Binding-site contacts:
Ligand atom CD2 contacts residue LEU306 of chain 1.A at 4.0 Å (hydrophobic).
Ligand atom CD1 contacts residue THR454 of chain 1.A at 3.5 Å.
Ligand atom N contacts residue PHE455 of chain 1.A at 4.1 Å.
Ligand atom CD2 contacts residue VAL303 of chain 1.A at 3.7 Å (hydrophobic).
Ligand atom CD2 contacts residue VAL285 of chain 1.A at 3.6 Å (hydrophobic).
Ligand atom O contacts residue LYS289 of chain 1.A at 2.6 Å (salt-bridge).
Ligand atom OD1 contacts residue LYS289 of chain 1.A at 3.9 Å.
Ligand atom ND1 contacts residue LEU299 of chain 1.A at 3.8 Å.
Ligand atom CA contacts residue GLU458 of chain 1.A at 3.9 Å.
Ligand atom NE2 contacts residue LEU299 of chain 1.A at 4.0 Å.
Ligand atom CD1 contacts residue GLU458 of chain 1.A at 3.7 Å.
Ligand atom CA contacts residue GLU458 of chain 1.A at 3.4 Å.
Ligand atom CD1 contacts residue LEU306 of chain 1.A at 3.9 Å (hydrophobic).
Ligand atom CB contacts residue LEU299 of chain 1.A at 3.7 Å (hydrophobic).
Ligand atom CD1 contacts residue PHE282 of chain 1.A at 3.8 Å (hydrophobic).
Ligand atom CB contacts residue GLU458 of chain 1.A at 3.1 Å.
Ligand atom CD1 contacts residue GLN302 of chain 1.A at 4.0 Å.
Ligand atom CB contacts residue GLU458 of chain 1.A at 3.0 Å.
Ligand atom C contacts residue LEU299 of chain 1.A at 4.0 Å (hydrophobic).
Ligand atom CG2 contacts residue PHE455 of chain 1.A at 3.5 Å (hydrophobic).
Ligand atom N contacts residue GLU458 of chain 1.A at 3.5 Å (salt-bridge).
Ligand atom CA contacts residue GLU458 of chain 1.A at 3.4 Å.
Ligand atom O contacts residue LEU299 of chain 1.A at 2.9 Å.
Ligand atom CD2 contacts residue ARG307 of chain 1.A at 3.9 Å.
Ligand atom N contacts residue GLU458 of chain 1.A at 2.5 Å (salt-bridge).
Ligand atom CG2 contacts residue PHE282 of chain 1.A at 3.8 Å (hydrophobic).
Ligand atom N contacts residue GLU458 of chain 1.A at 3.0 Å (salt-bridge).
Ligand atom CB contacts residue GLU458 of chain 1.A at 3.7 Å.
Ligand atom CD1 contacts residue PHE455 of chain 1.A at 4.0 Å (hydrophobic).
Ligand atom OE1 contacts residue LEU299 of chain 1.A at 3.2 Å.
Ligand atom C contacts residue GLU458 of chain 1.A at 3.5 Å.
Ligand atom C contacts residue LYS289 of chain 1.A at 3.1 Å.
Ligand atom C contacts residue GLU458 of chain 1.A at 3.3 Å.
Ligand atom CD1 contacts residue VAL285 of chain 1.A at 3.9 Å (hydrophobic).
Ligand atom CG1 contacts residue GLU458 of chain 1.A at 3.1 Å.
Ligand atom CE1 contacts residue LEU299 of chain 1.A at 3.3 Å (hydrophobic).
Ligand atom CD1 contacts residue PHE455 of chain 1.A at 3.8 Å (hydrophobic).
Ligand atom CB contacts residue PHE455 of chain 1.A at 3.9 Å (hydrophobic).
Ligand atom CG2 contacts residue GLU458 of chain 1.A at 4.1 Å.
Ligand atom CD2 contacts residue GLN302 of chain 1.A at 3.2 Å.

Sequence of chain 1.A:
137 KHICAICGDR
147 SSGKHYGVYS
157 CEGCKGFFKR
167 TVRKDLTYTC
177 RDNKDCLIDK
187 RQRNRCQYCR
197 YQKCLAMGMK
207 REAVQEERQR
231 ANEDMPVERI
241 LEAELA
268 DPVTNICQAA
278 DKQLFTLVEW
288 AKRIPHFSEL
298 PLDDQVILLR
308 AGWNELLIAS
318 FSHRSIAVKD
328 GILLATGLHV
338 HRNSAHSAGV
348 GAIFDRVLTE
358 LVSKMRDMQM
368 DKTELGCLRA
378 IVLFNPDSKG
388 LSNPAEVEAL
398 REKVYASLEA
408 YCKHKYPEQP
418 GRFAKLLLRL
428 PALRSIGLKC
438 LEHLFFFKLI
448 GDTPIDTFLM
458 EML

The protein below binds the small molecule below.
Small molecule (SMILES): CC[C@H](C)[C@H](NC(=O)[C@@H](N)CCCCN)C(=O)N[C@@H](CC(C)C)C(=O)N[C@@H](Cc1cnc[nH]1)C(=O)N[C@@H](CCCN=C(N)N)C(=O)N[C@@H](CC(C)C)C(=O)N[C@@H](CC(C)C)C(=O)N[C@@H](CCC(N)=O)C(=O)N[C@H](C=O)CC(=O)O